A small-molecule ligand and the protein it binds are described below.
Small molecule (SMILES): O=P(O)(O)OC[C@H](O)CO

Sequence of chain 1.A:
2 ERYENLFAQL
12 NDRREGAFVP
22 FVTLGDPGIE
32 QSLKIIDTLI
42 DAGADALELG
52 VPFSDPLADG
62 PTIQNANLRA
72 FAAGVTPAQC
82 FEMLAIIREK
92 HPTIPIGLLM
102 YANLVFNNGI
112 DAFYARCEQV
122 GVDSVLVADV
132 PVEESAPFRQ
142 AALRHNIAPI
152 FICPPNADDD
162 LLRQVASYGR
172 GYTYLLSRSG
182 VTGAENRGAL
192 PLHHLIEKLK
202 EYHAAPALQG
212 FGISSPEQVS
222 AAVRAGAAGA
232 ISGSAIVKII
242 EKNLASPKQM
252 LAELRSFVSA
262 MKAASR

Binding-site contacts:
Ligand atom P contacts residue SER235 of chain 1.A at 3.5 Å.
Ligand atom O2 contacts residue THR183 of chain 1.A at 3.5 Å.
Ligand atom O1P contacts residue GLY234 of chain 1.A at 3.9 Å.
Ligand atom O4P contacts residue THR183 of chain 1.A at 3.6 Å.
Ligand atom O3P contacts residue GLY213 of chain 1.A at 3.7 Å.
Ligand atom O4P contacts residue GLY213 of chain 1.A at 3.0 Å (h-bond).
Ligand atom C3 contacts residue IDM1 of chain 1.D at 3.7 Å.
Ligand atom C2 contacts residue THR183 of chain 1.A at 4.0 Å.
Ligand atom P contacts residue GLY184 of chain 1.A at 4.1 Å.
Ligand atom O1 contacts residue ILE232 of chain 1.A at 3.4 Å.
Ligand atom P contacts residue GLY234 of chain 1.A at 3.8 Å.
Ligand atom O3P contacts residue SER233 of chain 1.A at 4.0 Å.
Ligand atom C1 contacts residue TYR175 of chain 1.A at 3.2 Å (hydrophobic).
Ligand atom O2P contacts residue THR183 of chain 1.A at 3.6 Å.
Ligand atom C2 contacts residue GLY234 of chain 1.A at 4.1 Å.
Ligand atom O2 contacts residue IDM1 of chain 1.D at 2.6 Å.
Ligand atom O1 contacts residue TYR175 of chain 1.A at 3.0 Å (h-bond).
Ligand atom O2 contacts residue GLY234 of chain 1.A at 3.9 Å.
Ligand atom O4P contacts residue GLY184 of chain 1.A at 3.0 Å (h-bond).
Ligand atom O1 contacts residue GLU49 of chain 1.A at 2.6 Å (salt-bridge).
Ligand atom O4P contacts residue SER235 of chain 1.A at 3.9 Å.
Ligand atom O2P contacts residue ILE64 of chain 1.A at 3.5 Å.
Ligand atom C3 contacts residue THR183 of chain 1.A at 3.5 Å.
Ligand atom O4P contacts residue PHE212 of chain 1.A at 3.3 Å.
Ligand atom P contacts residue GLY213 of chain 1.A at 3.9 Å.
Ligand atom O3P contacts residue SER235 of chain 1.A at 3.3 Å (h-bond).
Ligand atom O1 contacts residue IDM1 of chain 1.D at 2.3 Å (h-bond).
Ligand atom O1P contacts residue PHE212 of chain 1.A at 3.3 Å (h-bond).
Ligand atom C2 contacts residue IDM1 of chain 1.D at 2.6 Å.
Ligand atom O2 contacts residue ILE64 of chain 1.A at 3.1 Å.
Ligand atom C3 contacts residue PHE212 of chain 1.A at 3.5 Å (hydrophobic).
Ligand atom O2P contacts residue GLY234 of chain 1.A at 3.5 Å.
Ligand atom P contacts residue PHE212 of chain 1.A at 4.0 Å.
Ligand atom O2P contacts residue SER235 of chain 1.A at 2.7 Å (h-bond).
Ligand atom C3 contacts residue TYR175 of chain 1.A at 3.5 Å (hydrophobic).
Ligand atom C1 contacts residue GLU49 of chain 1.A at 3.5 Å.
Ligand atom C2 contacts residue TYR175 of chain 1.A at 3.9 Å (hydrophobic).
Ligand atom C1 contacts residue IDM1 of chain 1.D at 1.5 Å.
Ligand atom O3P contacts residue ILE214 of chain 1.A at 4.1 Å.
Ligand atom O3P contacts residue GLY234 of chain 1.A at 3.0 Å (h-bond).